The small molecule below binds the protein below.
Small molecule (SMILES): COC1=C(OC)C(=O)C(C)=CC1=O

Sequence of chain 1.D:
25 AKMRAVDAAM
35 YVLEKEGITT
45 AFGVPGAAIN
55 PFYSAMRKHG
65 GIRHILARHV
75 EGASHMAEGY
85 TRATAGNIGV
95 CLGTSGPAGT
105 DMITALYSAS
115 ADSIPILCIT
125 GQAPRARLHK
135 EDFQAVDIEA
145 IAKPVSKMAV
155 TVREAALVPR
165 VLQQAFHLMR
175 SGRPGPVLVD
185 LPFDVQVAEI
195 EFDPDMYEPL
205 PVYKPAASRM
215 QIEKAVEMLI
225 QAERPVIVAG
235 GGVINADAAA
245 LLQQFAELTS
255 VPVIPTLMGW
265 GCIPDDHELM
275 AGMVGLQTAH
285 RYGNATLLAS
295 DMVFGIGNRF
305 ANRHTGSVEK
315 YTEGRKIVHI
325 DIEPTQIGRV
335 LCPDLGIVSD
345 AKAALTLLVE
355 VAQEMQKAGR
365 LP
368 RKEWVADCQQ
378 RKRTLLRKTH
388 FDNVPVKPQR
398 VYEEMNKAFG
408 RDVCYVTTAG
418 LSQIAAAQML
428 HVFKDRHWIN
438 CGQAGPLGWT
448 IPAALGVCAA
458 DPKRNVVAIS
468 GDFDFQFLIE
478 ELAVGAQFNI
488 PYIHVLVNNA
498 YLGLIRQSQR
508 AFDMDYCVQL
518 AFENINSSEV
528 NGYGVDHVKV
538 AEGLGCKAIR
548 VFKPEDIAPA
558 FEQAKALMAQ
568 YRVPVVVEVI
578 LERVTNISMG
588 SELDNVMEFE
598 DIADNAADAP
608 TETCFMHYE

Binding-site contacts:
Ligand atom O4 contacts residue ARG380 of chain 1.D at 4.5 Å.
Ligand atom CM5 contacts residue GLN376 of chain 1.D at 3.7 Å.
Ligand atom CM2 contacts residue FMT1 of chain 1.TB at 4.3 Å.
Ligand atom C5 contacts residue ARG380 of chain 1.D at 3.8 Å.
Ligand atom C1 contacts residue CYS611 of chain 1.D at 2.7 Å (hydrophobic).
Ligand atom CM3 contacts residue FMT1 of chain 1.TB at 3.6 Å.
Ligand atom C6 contacts residue CYS611 of chain 1.D at 1.7 Å (hydrophobic).
Ligand atom C4 contacts residue CYS611 of chain 1.D at 4.0 Å (hydrophobic).
Ligand atom O1 contacts residue CYS611 of chain 1.D at 2.6 Å (h-bond).
Ligand atom O4 contacts residue FMT1 of chain 1.TB at 3.9 Å.
Ligand atom C5 contacts residue CYS611 of chain 1.D at 2.6 Å (hydrophobic).
Ligand atom C3 contacts residue FMT1 of chain 1.TB at 4.0 Å.
Ligand atom O3 contacts residue GLN376 of chain 1.D at 4.4 Å.
Ligand atom CM5 contacts residue LYS379 of chain 1.D at 4.5 Å.
Ligand atom C4 contacts residue FMT1 of chain 1.TB at 3.9 Å.
Ligand atom O3 contacts residue FMT1 of chain 1.TB at 4.3 Å.
Ligand atom CM3 contacts residue GLU272 of chain 1.D at 3.5 Å.
Ligand atom CM5 contacts residue ARG380 of chain 1.D at 3.8 Å.
Ligand atom C2 contacts residue CYS611 of chain 1.D at 4.0 Å (hydrophobic).
Ligand atom O4 contacts residue GLN376 of chain 1.D at 3.3 Å.
Ligand atom CM5 contacts residue CYS611 of chain 1.D at 3.0 Å (hydrophobic).
Ligand atom C6 contacts residue ARG380 of chain 1.D at 4.1 Å.
Ligand atom CM3 contacts residue GLN376 of chain 1.D at 4.4 Å.
Ligand atom C2 contacts residue FMT1 of chain 1.TB at 4.4 Å.
Ligand atom C4 contacts residue ARG380 of chain 1.D at 4.2 Å.
Ligand atom C5 contacts residue FMT1 of chain 1.TB at 4.3 Å.